Sequence of chain 1.B:
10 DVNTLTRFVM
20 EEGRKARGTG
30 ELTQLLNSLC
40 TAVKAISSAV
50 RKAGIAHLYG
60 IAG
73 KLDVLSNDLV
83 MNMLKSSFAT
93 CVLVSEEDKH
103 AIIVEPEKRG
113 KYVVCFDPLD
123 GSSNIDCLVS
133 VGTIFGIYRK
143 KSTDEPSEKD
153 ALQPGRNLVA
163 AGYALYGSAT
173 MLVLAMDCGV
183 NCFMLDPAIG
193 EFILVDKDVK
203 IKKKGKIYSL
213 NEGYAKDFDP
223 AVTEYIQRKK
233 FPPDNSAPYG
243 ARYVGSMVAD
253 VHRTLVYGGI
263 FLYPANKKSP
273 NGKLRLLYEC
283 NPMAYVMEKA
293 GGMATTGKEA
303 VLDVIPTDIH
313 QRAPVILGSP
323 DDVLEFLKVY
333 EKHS

Binding-site contacts:
Ligand atom S1 contacts residue GLY29 of chain 1.B at 3.7 Å.
Ligand atom O18 contacts residue GLU30 of chain 1.B at 3.5 Å (salt-bridge).
Ligand atom C7 contacts residue GLY29 of chain 1.B at 3.0 Å.
Ligand atom C7 contacts residue GLY27 of chain 1.B at 3.5 Å.
Ligand atom C13 contacts residue GLY22 of chain 1.B at 3.4 Å.
Ligand atom O18 contacts residue LEU31 of chain 1.B at 3.1 Å (h-bond).
Ligand atom C22 contacts residue CYS180 of chain 1.B at 3.7 Å (hydrophobic).
Ligand atom N4 contacts residue GLY29 of chain 1.B at 3.0 Å (h-bond).
Ligand atom N9 contacts residue GLY29 of chain 1.B at 3.4 Å (h-bond).
Ligand atom N10 contacts residue 95J1 of chain 1.H at 3.4 Å.
Ligand atom O21 contacts residue GLY29 of chain 1.B at 3.0 Å.
Ligand atom C15 contacts residue GLY22 of chain 1.B at 3.6 Å.
Ligand atom C13 contacts residue THR32 of chain 1.B at 3.2 Å.
Ligand atom O18 contacts residue GLY29 of chain 1.B at 3.2 Å.
Ligand atom N9 contacts residue GLY27 of chain 1.B at 2.9 Å (h-bond).
Ligand atom O21 contacts residue THR32 of chain 1.B at 2.6 Å (h-bond).
Ligand atom C19 contacts residue MET178 of chain 1.B at 3.3 Å (hydrophobic).
Ligand atom C2 contacts residue GLY22 of chain 1.B at 3.5 Å.
Ligand atom N10 contacts residue ARG23 of chain 1.B at 3.7 Å.
Ligand atom N4 contacts residue THR28 of chain 1.B at 3.5 Å (h-bond).
Ligand atom C15 contacts residue VAL18 of chain 1.B at 3.7 Å (hydrophobic).
Ligand atom BR23 contacts residue 95J1 of chain 1.H at 3.7 Å.
Ligand atom N4 contacts residue GLY22 of chain 1.B at 3.7 Å.
Ligand atom O18 contacts residue THR32 of chain 1.B at 3.0 Å (h-bond).
Ligand atom C16 contacts residue THR28 of chain 1.D at 3.6 Å.
Ligand atom C8 contacts residue GLY22 of chain 1.B at 3.8 Å.
Ligand atom C19 contacts residue GLU21 of chain 1.B at 3.6 Å.
Ligand atom N4 contacts residue GLY27 of chain 1.B at 3.0 Å.
Ligand atom C16 contacts residue 95J1 of chain 1.H at 3.4 Å.
Ligand atom BR23 contacts residue GLY29 of chain 1.D at 3.6 Å.
Ligand atom C16 contacts residue GLY29 of chain 1.D at 3.8 Å.
Ligand atom C12 contacts residue 95J1 of chain 1.H at 3.5 Å.
Ligand atom N9 contacts residue GLY22 of chain 1.B at 3.5 Å (h-bond).
Ligand atom C7 contacts residue GLY22 of chain 1.B at 3.6 Å.
Ligand atom BR23 contacts residue MET19 of chain 1.B at 3.1 Å.
Ligand atom C12 contacts residue ARG23 of chain 1.B at 3.5 Å.
Ligand atom O17 contacts residue THR28 of chain 1.B at 3.8 Å.
Ligand atom S6 contacts residue GLY22 of chain 1.B at 3.8 Å.
Ligand atom O17 contacts residue GLY27 of chain 1.B at 3.4 Å.
Ligand atom C16 contacts residue ARG23 of chain 1.B at 3.5 Å.

The small molecule below binds the protein below.
Small molecule (SMILES): O=C(Nc1ncc(Br)s1)NS(=O)(=O)c1ccc(-c2ccon2)s1

Sequence of chain 1.D:
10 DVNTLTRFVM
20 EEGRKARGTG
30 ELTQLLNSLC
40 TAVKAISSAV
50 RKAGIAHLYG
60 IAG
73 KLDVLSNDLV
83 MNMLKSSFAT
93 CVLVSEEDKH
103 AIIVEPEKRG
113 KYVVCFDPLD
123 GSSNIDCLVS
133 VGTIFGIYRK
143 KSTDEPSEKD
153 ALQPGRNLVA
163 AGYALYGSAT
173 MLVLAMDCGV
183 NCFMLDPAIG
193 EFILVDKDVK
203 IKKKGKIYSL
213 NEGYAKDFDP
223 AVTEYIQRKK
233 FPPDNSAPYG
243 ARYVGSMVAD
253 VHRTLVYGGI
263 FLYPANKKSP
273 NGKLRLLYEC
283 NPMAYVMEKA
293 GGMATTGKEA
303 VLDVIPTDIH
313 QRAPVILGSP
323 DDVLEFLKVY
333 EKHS